This protein binds this small molecule.
Small molecule (SMILES): O=C(O)c1ccccc1O

Binding-site contacts:
Ligand atom C1' contacts residue ARG63 of chain 1.B at 3.6 Å.
Ligand atom C4 contacts residue LEU41 of chain 1.B at 4.0 Å (hydrophobic).
Ligand atom C6 contacts residue VAL60 of chain 1.B at 4.2 Å (hydrophobic).
Ligand atom C5 contacts residue HIS79 of chain 1.B at 4.4 Å.
Ligand atom C3 contacts residue GLY31 of chain 1.A at 3.7 Å.
Ligand atom C6 contacts residue GLY31 of chain 1.A at 3.9 Å.
Ligand atom C4 contacts residue ARG42 of chain 1.B at 4.4 Å.
Ligand atom C1' contacts residue PHE59 of chain 1.B at 4.5 Å (hydrophobic).
Ligand atom O1' contacts residue TYR32 of chain 1.A at 3.9 Å.
Ligand atom C6 contacts residue TYR32 of chain 1.A at 4.2 Å (hydrophobic).
Ligand atom C5 contacts residue LEU56 of chain 1.B at 4.1 Å (hydrophobic).
Ligand atom O2' contacts residue PRO29 of chain 1.A at 3.7 Å.
Ligand atom C5 contacts residue GLY31 of chain 1.A at 3.9 Å.
Ligand atom C1' contacts residue GLY31 of chain 1.A at 4.3 Å.
Ligand atom O1' contacts residue VAL60 of chain 1.B at 4.1 Å.
Ligand atom O2' contacts residue PHE59 of chain 1.B at 3.5 Å.
Ligand atom C1 contacts residue VAL60 of chain 1.B at 4.2 Å (hydrophobic).
Ligand atom C2 contacts residue TYR32 of chain 1.A at 4.4 Å (hydrophobic).
Ligand atom C4 contacts residue GLY31 of chain 1.A at 3.8 Å.
Ligand atom C3 contacts residue LEU56 of chain 1.B at 4.2 Å (hydrophobic).
Ligand atom C2 contacts residue GLY31 of chain 1.A at 3.8 Å.
Ligand atom O1' contacts residue ARG63 of chain 1.B at 3.1 Å (salt-bridge).
Ligand atom O1' contacts residue GLY31 of chain 1.A at 4.5 Å.
Ligand atom C4 contacts residue LEU56 of chain 1.B at 3.8 Å (hydrophobic).
Ligand atom C6 contacts residue HIS79 of chain 1.B at 4.0 Å.
Ligand atom C1' contacts residue VAL60 of chain 1.B at 4.1 Å (hydrophobic).
Ligand atom C1 contacts residue TYR32 of chain 1.A at 3.9 Å (hydrophobic).
Ligand atom C3 contacts residue VAL45 of chain 1.B at 4.3 Å (hydrophobic).
Ligand atom C2 contacts residue PHE59 of chain 1.B at 4.4 Å (hydrophobic).
Ligand atom O2 contacts residue GLY31 of chain 1.A at 4.4 Å.
Ligand atom O2 contacts residue PRO29 of chain 1.A at 3.5 Å.
Ligand atom O2 contacts residue VAL131 of chain 1.B at 3.9 Å.
Ligand atom C1 contacts residue GLY31 of chain 1.A at 3.9 Å.
Ligand atom O2' contacts residue ARG63 of chain 1.B at 3.2 Å (salt-bridge).
Ligand atom C3 contacts residue LEU41 of chain 1.B at 4.1 Å (hydrophobic).
Ligand atom C1' contacts residue TYR32 of chain 1.A at 3.9 Å (hydrophobic).
Ligand atom O2 contacts residue PHE59 of chain 1.B at 3.4 Å.
Ligand atom O2' contacts residue TYR32 of chain 1.A at 4.2 Å.

Sequence of chain 1.A:
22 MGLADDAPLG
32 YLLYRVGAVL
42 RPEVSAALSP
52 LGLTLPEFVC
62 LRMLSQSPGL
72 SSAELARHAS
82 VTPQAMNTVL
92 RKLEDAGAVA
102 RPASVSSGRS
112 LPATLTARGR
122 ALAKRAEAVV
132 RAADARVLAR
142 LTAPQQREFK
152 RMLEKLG

Sequence of chain 1.B:
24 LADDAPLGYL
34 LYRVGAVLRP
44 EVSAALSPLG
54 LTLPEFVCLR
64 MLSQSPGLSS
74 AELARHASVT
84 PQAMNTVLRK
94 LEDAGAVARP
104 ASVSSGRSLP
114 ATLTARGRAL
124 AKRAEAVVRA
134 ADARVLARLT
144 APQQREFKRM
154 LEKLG